This small molecule binds to this protein.
Small molecule (SMILES): CC(=O)N[C@@H]1[C@@H](O)[C@H](O)[C@@H](CO)O[C@H]1O

Sequence of chain 1.A:
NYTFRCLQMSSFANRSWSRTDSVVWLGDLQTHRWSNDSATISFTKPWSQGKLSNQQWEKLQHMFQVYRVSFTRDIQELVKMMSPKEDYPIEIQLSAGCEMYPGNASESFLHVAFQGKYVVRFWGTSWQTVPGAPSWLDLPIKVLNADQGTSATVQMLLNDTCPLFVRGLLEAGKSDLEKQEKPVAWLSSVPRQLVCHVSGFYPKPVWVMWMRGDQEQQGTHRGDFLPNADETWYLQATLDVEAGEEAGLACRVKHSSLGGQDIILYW

Binding-site contacts:
Ligand atom N2 contacts residue ASN20 of chain 1.A at 3.0 Å (h-bond).
Ligand atom C5 contacts residue ALA19 of chain 1.A at 4.2 Å (hydrophobic).
Ligand atom C3 contacts residue ASN20 of chain 1.A at 3.9 Å.
Ligand atom O6 contacts residue ALA19 of chain 1.A at 3.8 Å.
Ligand atom C8 contacts residue ASN20 of chain 1.A at 4.4 Å.
Ligand atom C1 contacts residue TRP23 of chain 1.A at 3.8 Å (hydrophobic).
Ligand atom O5 contacts residue TRP23 of chain 1.A at 4.0 Å.
Ligand atom C7 contacts residue SER22 of chain 1.A at 4.4 Å.
Ligand atom C8 contacts residue SER22 of chain 1.A at 3.8 Å.
Ligand atom C4 contacts residue ASN20 of chain 1.A at 4.2 Å.
Ligand atom C1 contacts residue ALA19 of chain 1.A at 4.2 Å (hydrophobic).
Ligand atom C5 contacts residue ASN20 of chain 1.A at 3.6 Å.
Ligand atom C6 contacts residue TRP23 of chain 1.A at 4.1 Å (hydrophobic).
Ligand atom C7 contacts residue ASN20 of chain 1.A at 3.6 Å.
Ligand atom C1 contacts residue ASN20 of chain 1.A at 1.4 Å.
Ligand atom C6 contacts residue ALA19 of chain 1.A at 4.1 Å (hydrophobic).
Ligand atom O7 contacts residue ASN20 of chain 1.A at 3.7 Å.
Ligand atom N2 contacts residue SER22 of chain 1.A at 4.3 Å.
Ligand atom C5 contacts residue TRP23 of chain 1.A at 3.9 Å (hydrophobic).
Ligand atom O5 contacts residue ALA19 of chain 1.A at 3.4 Å.
Ligand atom O5 contacts residue ASN20 of chain 1.A at 2.4 Å (h-bond).
Ligand atom C2 contacts residue ASN20 of chain 1.A at 2.5 Å.